Binding-site contacts:
Ligand atom C5 contacts residue ASN341 of chain 1.A at 3.6 Å.
Ligand atom C6 contacts residue ASP340 of chain 1.A at 4.3 Å.
Ligand atom O7 contacts residue ASN341 of chain 1.A at 4.0 Å.
Ligand atom C8 contacts residue PHE337 of chain 1.A at 4.4 Å (hydrophobic).
Ligand atom C5 contacts residue SER338 of chain 1.A at 3.9 Å.
Ligand atom O7 contacts residue ILE344 of chain 1.A at 4.4 Å.
Ligand atom N2 contacts residue ASN341 of chain 1.A at 3.0 Å (h-bond).
Ligand atom N2 contacts residue GLY336 of chain 1.A at 4.5 Å.
Ligand atom C6 contacts residue PHE337 of chain 1.A at 4.2 Å (hydrophobic).
Ligand atom C3 contacts residue ASN341 of chain 1.A at 3.8 Å.
Ligand atom C6 contacts residue SER338 of chain 1.A at 3.8 Å.
Ligand atom O5 contacts residue SER338 of chain 1.A at 3.4 Å.
Ligand atom C1 contacts residue ASN341 of chain 1.A at 1.4 Å.
Ligand atom C6 contacts residue ASN341 of chain 1.A at 4.0 Å.
Ligand atom C8 contacts residue ASN341 of chain 1.A at 3.2 Å.
Ligand atom O7 contacts residue GLY336 of chain 1.A at 2.5 Å (h-bond).
Ligand atom C5 contacts residue PHE337 of chain 1.A at 4.2 Å (hydrophobic).
Ligand atom O4 contacts residue GLY336 of chain 1.A at 4.1 Å.
Ligand atom C2 contacts residue ASN341 of chain 1.A at 2.5 Å.
Ligand atom C6 contacts residue SER338 of chain 1.A at 4.0 Å.
Ligand atom O7 contacts residue PRO335 of chain 1.A at 3.5 Å.
Ligand atom C3 contacts residue GLY336 of chain 1.A at 4.1 Å.
Ligand atom C4 contacts residue ASN341 of chain 1.A at 4.2 Å.
Ligand atom O7 contacts residue SER343 of chain 1.A at 4.5 Å.
Ligand atom O7 contacts residue ASN342 of chain 1.A at 3.4 Å (h-bond).
Ligand atom C8 contacts residue GLY336 of chain 1.A at 4.5 Å.
Ligand atom O5 contacts residue ASN341 of chain 1.A at 2.3 Å (h-bond).
Ligand atom C1 contacts residue GLY336 of chain 1.A at 4.4 Å.
Ligand atom C1 contacts residue SER338 of chain 1.A at 3.8 Å.
Ligand atom C5 contacts residue ASN341 of chain 1.A at 4.4 Å.
Ligand atom C7 contacts residue GLY336 of chain 1.A at 3.7 Å.
Ligand atom C7 contacts residue ASN342 of chain 1.A at 4.3 Å.
Ligand atom C7 contacts residue ASN341 of chain 1.A at 3.2 Å.
Ligand atom O7 contacts residue PHE337 of chain 1.A at 4.2 Å.
Ligand atom O5 contacts residue SER338 of chain 1.A at 4.1 Å.

A small-molecule ligand and the protein it binds are described below.
Small molecule (SMILES): CC(=O)N[C@H]1[C@H](O[C@H]2[C@H](O)[C@@H](NC(C)=O)CO[C@@H]2CO[C@@H]2O[C@@H](C)[C@@H](O)[C@@H](O)[C@@H]2O)O[C@H](CO)[C@@H](O)[C@@H]1O

Sequence of chain 1.A:
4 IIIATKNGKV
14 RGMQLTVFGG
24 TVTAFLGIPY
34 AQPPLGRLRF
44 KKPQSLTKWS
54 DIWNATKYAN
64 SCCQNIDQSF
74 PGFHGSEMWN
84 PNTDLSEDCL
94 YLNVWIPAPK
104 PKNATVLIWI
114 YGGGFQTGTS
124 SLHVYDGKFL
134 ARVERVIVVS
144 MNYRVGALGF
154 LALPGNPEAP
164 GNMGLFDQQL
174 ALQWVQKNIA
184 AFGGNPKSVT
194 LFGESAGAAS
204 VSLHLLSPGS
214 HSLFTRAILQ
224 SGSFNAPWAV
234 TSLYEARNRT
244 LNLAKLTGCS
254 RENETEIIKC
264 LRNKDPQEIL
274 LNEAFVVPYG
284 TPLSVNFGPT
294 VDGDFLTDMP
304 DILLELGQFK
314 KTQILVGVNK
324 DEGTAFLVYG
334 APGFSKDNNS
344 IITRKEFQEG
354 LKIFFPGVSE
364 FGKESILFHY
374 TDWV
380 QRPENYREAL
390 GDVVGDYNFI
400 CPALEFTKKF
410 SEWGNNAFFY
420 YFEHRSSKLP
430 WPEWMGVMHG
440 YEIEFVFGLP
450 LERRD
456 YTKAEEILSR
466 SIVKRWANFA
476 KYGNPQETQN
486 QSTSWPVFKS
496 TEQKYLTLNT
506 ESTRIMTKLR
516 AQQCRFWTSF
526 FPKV